Binding-site contacts:
Ligand atom C21 contacts residue SER28 of chain 1.A at 4.3 Å.
Ligand atom C25 contacts residue THR32 of chain 1.A at 4.2 Å.
Ligand atom C6 contacts residue TYR198 of chain 1.A at 3.9 Å (hydrophobic).
Ligand atom C2 contacts residue MET21 of chain 1.A at 3.8 Å (hydrophobic).
Ligand atom C22 contacts residue SER28 of chain 1.A at 3.7 Å.
Ligand atom C6 contacts residue MET21 of chain 1.A at 4.0 Å (hydrophobic).
Ligand atom C1 contacts residue MET21 of chain 1.A at 3.7 Å (hydrophobic).
Ligand atom C7 contacts residue TYR198 of chain 1.A at 3.6 Å (hydrophobic).
Ligand atom C3 contacts residue MET21 of chain 1.A at 3.7 Å (hydrophobic).
Ligand atom C7 contacts residue LEU199 of chain 1.A at 4.0 Å (hydrophobic).
Ligand atom C27 contacts residue SER28 of chain 1.A at 4.4 Å.
Ligand atom C26 contacts residue THR32 of chain 1.A at 3.8 Å.
Ligand atom C27 contacts residue THR32 of chain 1.A at 3.5 Å.
Ligand atom C11 contacts residue TRP23 of chain 1.A at 4.1 Å (hydrophobic).
Ligand atom C6 contacts residue LEU199 of chain 1.A at 3.7 Å (hydrophobic).
Ligand atom C16 contacts residue VAL195 of chain 1.A at 3.9 Å (hydrophobic).
Ligand atom C27 contacts residue VAL31 of chain 1.A at 4.5 Å (hydrophobic).
Ligand atom C17 contacts residue SER28 of chain 1.A at 4.4 Å.
Ligand atom C1 contacts residue TRP23 of chain 1.A at 4.1 Å (hydrophobic).
Ligand atom C12 contacts residue TRP23 of chain 1.A at 4.4 Å (hydrophobic).
Ligand atom C15 contacts residue TYR198 of chain 1.A at 4.5 Å (hydrophobic).

Sequence of chain 1.A:
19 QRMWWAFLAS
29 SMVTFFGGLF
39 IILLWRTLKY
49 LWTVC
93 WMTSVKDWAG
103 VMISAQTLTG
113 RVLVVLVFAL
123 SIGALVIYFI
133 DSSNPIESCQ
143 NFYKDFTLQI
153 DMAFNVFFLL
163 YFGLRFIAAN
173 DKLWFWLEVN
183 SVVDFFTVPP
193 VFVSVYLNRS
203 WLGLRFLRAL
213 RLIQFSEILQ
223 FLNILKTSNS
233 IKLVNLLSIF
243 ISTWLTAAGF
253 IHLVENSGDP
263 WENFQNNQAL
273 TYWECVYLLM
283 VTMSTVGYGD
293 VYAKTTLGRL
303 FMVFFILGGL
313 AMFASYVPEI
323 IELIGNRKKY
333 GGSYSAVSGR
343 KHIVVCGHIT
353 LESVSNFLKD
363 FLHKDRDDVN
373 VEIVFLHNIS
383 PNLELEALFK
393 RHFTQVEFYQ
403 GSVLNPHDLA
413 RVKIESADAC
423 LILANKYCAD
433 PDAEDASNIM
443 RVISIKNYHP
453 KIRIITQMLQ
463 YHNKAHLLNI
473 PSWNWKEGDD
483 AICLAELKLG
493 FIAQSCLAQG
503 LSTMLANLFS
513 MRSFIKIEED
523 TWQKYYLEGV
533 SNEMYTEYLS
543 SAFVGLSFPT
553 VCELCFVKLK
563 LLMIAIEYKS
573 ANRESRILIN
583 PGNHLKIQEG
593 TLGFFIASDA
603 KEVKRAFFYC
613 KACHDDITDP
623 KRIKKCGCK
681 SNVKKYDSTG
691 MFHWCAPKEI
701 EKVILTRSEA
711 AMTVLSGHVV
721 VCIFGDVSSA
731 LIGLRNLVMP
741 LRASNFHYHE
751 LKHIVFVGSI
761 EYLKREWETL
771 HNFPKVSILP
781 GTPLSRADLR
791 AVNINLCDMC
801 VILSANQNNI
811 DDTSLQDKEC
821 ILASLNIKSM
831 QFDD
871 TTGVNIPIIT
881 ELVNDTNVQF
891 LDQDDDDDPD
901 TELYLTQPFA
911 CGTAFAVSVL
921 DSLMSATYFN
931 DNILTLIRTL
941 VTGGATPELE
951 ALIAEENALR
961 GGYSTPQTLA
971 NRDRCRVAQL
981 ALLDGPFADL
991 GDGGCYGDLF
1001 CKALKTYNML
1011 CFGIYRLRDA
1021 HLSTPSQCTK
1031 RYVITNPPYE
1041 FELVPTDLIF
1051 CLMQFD

The protein below binds the small molecule below.
Small molecule (SMILES): CC(C)CCC[C@@H](C)[C@H]1CC[C@H]2[C@@H]3CC=C4C[C@@H](O)CC[C@]4(C)[C@H]3CC[C@]12C